Binding-site contacts:
Ligand atom C3 contacts residue ASN218 of chain 1.B at 3.8 Å.
Ligand atom C4 contacts residue ASN218 of chain 1.B at 4.2 Å.
Ligand atom C5 contacts residue ASN218 of chain 1.B at 3.7 Å.
Ligand atom C7 contacts residue PHE216 of chain 1.B at 3.9 Å (hydrophobic).
Ligand atom C8 contacts residue ASN218 of chain 1.B at 3.8 Å.
Ligand atom O7 contacts residue ASN218 of chain 1.B at 4.4 Å.
Ligand atom C2 contacts residue ASN218 of chain 1.B at 2.5 Å.
Ligand atom O7 contacts residue PHE217 of chain 1.B at 4.0 Å.
Ligand atom N2 contacts residue PHE216 of chain 1.B at 3.6 Å.
Ligand atom C1 contacts residue ASN218 of chain 1.B at 1.4 Å.
Ligand atom N2 contacts residue ASN218 of chain 1.B at 2.9 Å (h-bond).
Ligand atom C7 contacts residue ASN218 of chain 1.B at 3.5 Å.
Ligand atom O7 contacts residue PHE216 of chain 1.B at 3.4 Å (h-bond).
Ligand atom O5 contacts residue ASN218 of chain 1.B at 2.4 Å (h-bond).

The small molecule below binds the protein below.
Small molecule (SMILES): CC(=O)N[C@@H]1[C@@H](O)[C@H](O)[C@@H](CO)O[C@H]1O

Sequence of chain 1.B:
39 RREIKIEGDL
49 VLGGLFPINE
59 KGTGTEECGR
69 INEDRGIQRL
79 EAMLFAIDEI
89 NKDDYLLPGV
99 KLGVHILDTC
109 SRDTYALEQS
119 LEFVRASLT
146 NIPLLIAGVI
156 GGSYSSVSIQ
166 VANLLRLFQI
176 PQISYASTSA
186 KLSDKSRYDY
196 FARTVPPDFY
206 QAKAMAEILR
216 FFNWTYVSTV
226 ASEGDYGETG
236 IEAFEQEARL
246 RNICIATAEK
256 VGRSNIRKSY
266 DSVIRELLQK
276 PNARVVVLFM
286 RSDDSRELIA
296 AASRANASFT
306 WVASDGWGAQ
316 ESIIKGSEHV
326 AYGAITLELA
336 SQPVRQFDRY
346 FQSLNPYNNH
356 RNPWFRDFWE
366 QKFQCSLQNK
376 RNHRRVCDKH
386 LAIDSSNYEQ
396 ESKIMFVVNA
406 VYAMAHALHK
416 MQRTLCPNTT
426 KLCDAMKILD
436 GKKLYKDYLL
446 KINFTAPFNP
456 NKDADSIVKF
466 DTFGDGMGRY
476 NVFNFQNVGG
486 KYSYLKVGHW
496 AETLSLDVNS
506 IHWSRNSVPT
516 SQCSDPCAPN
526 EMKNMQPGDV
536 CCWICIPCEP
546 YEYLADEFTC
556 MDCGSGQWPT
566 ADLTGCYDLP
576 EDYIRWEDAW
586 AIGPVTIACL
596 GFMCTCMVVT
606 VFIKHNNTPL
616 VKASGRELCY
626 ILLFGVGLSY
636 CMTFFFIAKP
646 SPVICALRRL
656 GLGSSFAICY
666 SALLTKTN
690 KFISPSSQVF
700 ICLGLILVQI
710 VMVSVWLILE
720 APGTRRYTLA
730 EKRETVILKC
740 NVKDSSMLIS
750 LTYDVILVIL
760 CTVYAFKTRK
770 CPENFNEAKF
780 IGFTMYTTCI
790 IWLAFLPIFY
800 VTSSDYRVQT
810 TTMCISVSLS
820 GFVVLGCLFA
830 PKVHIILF